Binding-site contacts:
Ligand atom P contacts residue FE1 of chain 2.G at 3.3 Å.
Ligand atom P contacts residue ASP51 of chain 2.B at 3.6 Å.
Ligand atom O2P contacts residue ASP155 of chain 2.B at 3.3 Å (salt-bridge).
Ligand atom C5'1 contacts residue TYR138 of chain 2.B at 3.2 Å (hydrophobic).
Ligand atom N61 contacts residue PHE120 of chain 2.B at 3.6 Å.
Ligand atom O1P contacts residue FE1 of chain 2.G at 3.6 Å.
Ligand atom O2P1 contacts residue TYR138 of chain 2.B at 2.5 Å (h-bond).
Ligand atom O2P1 contacts residue LEU117 of chain 2.B at 3.5 Å.
Ligand atom O1P contacts residue FE1 of chain 2.F at 2.2 Å.
Ligand atom C21 contacts residue HIS72 of chain 2.B at 3.6 Å.
Ligand atom O1P contacts residue HIS112 of chain 2.B at 3.2 Å (h-bond).
Ligand atom O1P contacts residue HIS87 of chain 2.B at 3.2 Å (h-bond).
Ligand atom O2P contacts residue FE1 of chain 2.G at 2.3 Å.
Ligand atom O2' contacts residue ARG183 of chain 2.B at 3.6 Å.
Ligand atom C4' contacts residue ASP155 of chain 2.B at 3.7 Å.
Ligand atom O2' contacts residue SER156 of chain 2.B at 3.5 Å (h-bond).
Ligand atom O1P contacts residue ASP51 of chain 2.B at 3.3 Å (salt-bridge).
Ligand atom O3' contacts residue HIS112 of chain 2.B at 3.4 Å.
Ligand atom C5 contacts residue ALA160 of chain 2.B at 3.6 Å (hydrophobic).
Ligand atom C6 contacts residue ALA160 of chain 2.B at 3.4 Å (hydrophobic).
Ligand atom O2'1 contacts residue GLU63 of chain 2.B at 2.8 Å (salt-bridge).
Ligand atom O2'1 contacts residue PHE61 of chain 2.B at 3.4 Å.
Ligand atom O2'1 contacts residue LYS54 of chain 2.B at 2.9 Å (salt-bridge).
Ligand atom O2P contacts residue HIS21 of chain 2.B at 2.9 Å (h-bond).
Ligand atom N1 contacts residue ALA160 of chain 2.B at 3.6 Å.
Ligand atom P contacts residue FE1 of chain 2.F at 3.4 Å.
Ligand atom O1P contacts residue LYS54 of chain 2.B at 3.1 Å (salt-bridge).
Ligand atom O5' contacts residue ASP155 of chain 2.B at 3.4 Å (salt-bridge).
Ligand atom O4' contacts residue ALA159 of chain 2.B at 3.5 Å.
Ligand atom O2P contacts residue LYS54 of chain 2.B at 3.2 Å (salt-bridge).
Ligand atom O4' contacts residue SER156 of chain 2.B at 3.2 Å.
Ligand atom O2P contacts residue ASP51 of chain 2.B at 3.0 Å (salt-bridge).
Ligand atom O5' contacts residue HIS112 of chain 2.B at 3.2 Å.
Ligand atom C5' contacts residue ASP155 of chain 2.B at 3.5 Å.
Ligand atom N31 contacts residue TYR60 of chain 2.B at 3.7 Å.
Ligand atom O4'1 contacts residue ILE84 of chain 2.B at 3.4 Å.
Ligand atom O3'1 contacts residue LYS54 of chain 2.B at 2.9 Å (salt-bridge).
Ligand atom C1' contacts residue SER156 of chain 2.B at 3.3 Å.
Ligand atom P contacts residue LYS54 of chain 2.B at 3.1 Å.
Ligand atom N31 contacts residue VAL62 of chain 2.B at 3.3 Å (h-bond).

Sequence of chain 2.B:
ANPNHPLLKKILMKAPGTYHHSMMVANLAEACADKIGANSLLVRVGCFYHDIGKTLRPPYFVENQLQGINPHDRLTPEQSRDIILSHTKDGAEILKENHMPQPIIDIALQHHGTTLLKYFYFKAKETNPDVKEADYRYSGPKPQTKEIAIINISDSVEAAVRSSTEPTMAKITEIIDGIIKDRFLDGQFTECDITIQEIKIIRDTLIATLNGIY

This small molecule binds to this protein.
Small molecule (SMILES): Nc1ncnc2c1ncn2[C@@H]1O[C@@H]2CO[P](=O)(O)O[C@H]3[C@@H](O)[C@H](n4cnc5c(N)ncnc54)O[C@@H]3CO[P](=O)(O)O[C@H]2[C@H]1O